Sequence of chain 1.A:
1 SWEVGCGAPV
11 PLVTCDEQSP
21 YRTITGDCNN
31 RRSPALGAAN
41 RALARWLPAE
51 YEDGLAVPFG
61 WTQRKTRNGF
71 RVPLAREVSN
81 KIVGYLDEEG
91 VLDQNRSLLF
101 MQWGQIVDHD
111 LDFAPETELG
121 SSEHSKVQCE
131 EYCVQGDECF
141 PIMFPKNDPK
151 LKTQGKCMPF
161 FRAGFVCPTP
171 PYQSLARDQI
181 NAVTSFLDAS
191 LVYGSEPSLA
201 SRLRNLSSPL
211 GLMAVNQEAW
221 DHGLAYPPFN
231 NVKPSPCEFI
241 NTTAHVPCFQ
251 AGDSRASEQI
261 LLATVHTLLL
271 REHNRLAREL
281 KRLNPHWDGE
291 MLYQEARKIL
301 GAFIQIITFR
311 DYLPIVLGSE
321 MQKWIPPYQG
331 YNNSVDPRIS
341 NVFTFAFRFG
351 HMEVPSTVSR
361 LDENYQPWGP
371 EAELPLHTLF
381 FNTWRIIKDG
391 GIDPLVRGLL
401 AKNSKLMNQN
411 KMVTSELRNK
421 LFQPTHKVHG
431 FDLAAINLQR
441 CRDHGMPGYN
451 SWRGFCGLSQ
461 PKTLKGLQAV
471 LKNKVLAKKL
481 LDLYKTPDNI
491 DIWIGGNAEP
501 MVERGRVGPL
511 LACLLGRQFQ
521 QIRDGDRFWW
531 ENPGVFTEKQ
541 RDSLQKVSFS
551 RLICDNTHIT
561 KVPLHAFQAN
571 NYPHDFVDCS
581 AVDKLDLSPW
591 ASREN

Binding-site contacts:
Ligand atom C8 contacts residue GLN217 of chain 1.A at 3.7 Å.
Ligand atom C6 contacts residue LEU210 of chain 1.A at 4.4 Å (hydrophobic).
Ligand atom O5 contacts residue SER208 of chain 1.A at 3.2 Å (h-bond).
Ligand atom N2 contacts residue GLN217 of chain 1.A at 4.0 Å.
Ligand atom C5 contacts residue ASN205 of chain 1.A at 3.7 Å.
Ligand atom C5 contacts residue SER208 of chain 1.A at 4.2 Å.
Ligand atom O7 contacts residue VAL215 of chain 1.A at 3.0 Å (h-bond).
Ligand atom O3 contacts residue GLN217 of chain 1.A at 3.3 Å (h-bond).
Ligand atom C1 contacts residue SER208 of chain 1.A at 3.8 Å.
Ligand atom O7 contacts residue ASN205 of chain 1.A at 3.4 Å (h-bond).
Ligand atom C7 contacts residue ASN205 of chain 1.A at 3.3 Å.
Ligand atom O6 contacts residue SER208 of chain 1.A at 2.9 Å.
Ligand atom C6 contacts residue SER208 of chain 1.A at 4.2 Å.
Ligand atom O6 contacts residue LEU210 of chain 1.A at 3.4 Å.
Ligand atom C8 contacts residue VAL215 of chain 1.A at 3.8 Å (hydrophobic).
Ligand atom O7 contacts residue ALA214 of chain 1.A at 3.5 Å.
Ligand atom C3 contacts residue ASN205 of chain 1.A at 3.7 Å.
Ligand atom N2 contacts residue ASN205 of chain 1.A at 2.8 Å (h-bond).
Ligand atom O7 contacts residue MET213 of chain 1.A at 4.3 Å.
Ligand atom C8 contacts residue ALA214 of chain 1.A at 3.8 Å (hydrophobic).
Ligand atom C7 contacts residue GLN217 of chain 1.A at 3.5 Å.
Ligand atom C1 contacts residue ASN205 of chain 1.A at 1.5 Å.
Ligand atom C7 contacts residue ALA214 of chain 1.A at 4.1 Å (hydrophobic).
Ligand atom C8 contacts residue ASN205 of chain 1.A at 4.4 Å.
Ligand atom C7 contacts residue VAL215 of chain 1.A at 3.9 Å (hydrophobic).
Ligand atom O5 contacts residue LEU212 of chain 1.A at 4.1 Å.
Ligand atom C2 contacts residue ASN205 of chain 1.A at 2.4 Å.
Ligand atom O5 contacts residue ASN205 of chain 1.A at 2.4 Å (h-bond).
Ligand atom O6 contacts residue LEU212 of chain 1.A at 4.5 Å.
Ligand atom C4 contacts residue ASN205 of chain 1.A at 4.2 Å.
Ligand atom O7 contacts residue GLN217 of chain 1.A at 3.6 Å (h-bond).

The protein below binds the small molecule below.
Small molecule (SMILES): CC(=O)N[C@@H]1[C@@H](O)[C@H](O)[C@@H](CO)O[C@H]1O